Sequence of chain 1.C:
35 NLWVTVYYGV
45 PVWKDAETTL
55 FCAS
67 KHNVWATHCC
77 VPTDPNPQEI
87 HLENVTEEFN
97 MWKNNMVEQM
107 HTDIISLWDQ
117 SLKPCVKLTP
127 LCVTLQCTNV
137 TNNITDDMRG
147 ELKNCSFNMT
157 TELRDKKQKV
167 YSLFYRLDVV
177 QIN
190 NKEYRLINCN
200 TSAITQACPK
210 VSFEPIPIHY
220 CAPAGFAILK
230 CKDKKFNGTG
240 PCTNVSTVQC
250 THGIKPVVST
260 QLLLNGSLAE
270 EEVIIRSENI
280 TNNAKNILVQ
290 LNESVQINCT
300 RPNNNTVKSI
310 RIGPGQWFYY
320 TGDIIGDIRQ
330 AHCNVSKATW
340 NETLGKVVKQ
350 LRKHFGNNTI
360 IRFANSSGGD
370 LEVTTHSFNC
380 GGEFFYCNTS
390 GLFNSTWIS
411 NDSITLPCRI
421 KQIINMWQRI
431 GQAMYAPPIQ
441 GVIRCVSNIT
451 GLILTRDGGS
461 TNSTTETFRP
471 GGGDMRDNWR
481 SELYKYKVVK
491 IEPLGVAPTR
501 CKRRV

Binding-site contacts:
Ligand atom C7 contacts residue ASN303 of chain 1.C at 3.3 Å.
Ligand atom O7 contacts residue ASN303 of chain 1.C at 3.2 Å (h-bond).
Ligand atom C5 contacts residue ILE324 of chain 1.C at 4.1 Å (hydrophobic).
Ligand atom C4 contacts residue ASN303 of chain 1.C at 4.4 Å.
Ligand atom O7 contacts residue VAL442 of chain 1.C at 4.2 Å.
Ligand atom C1 contacts residue ASN303 of chain 1.C at 1.5 Å.
Ligand atom C8 contacts residue ASN303 of chain 1.C at 4.0 Å.
Ligand atom C6 contacts residue ILE324 of chain 1.C at 4.4 Å (hydrophobic).
Ligand atom C1 contacts residue ILE324 of chain 1.C at 3.7 Å (hydrophobic).
Ligand atom N2 contacts residue ASN303 of chain 1.C at 3.0 Å (h-bond).
Ligand atom C3 contacts residue ASN303 of chain 1.C at 3.9 Å.
Ligand atom C7 contacts residue VAL442 of chain 1.C at 4.2 Å (hydrophobic).
Ligand atom C5 contacts residue ASN303 of chain 1.C at 3.8 Å.
Ligand atom C8 contacts residue VAL442 of chain 1.C at 3.5 Å (hydrophobic).
Ligand atom O5 contacts residue ASN303 of chain 1.C at 2.5 Å (h-bond).
Ligand atom C2 contacts residue ASN303 of chain 1.C at 2.6 Å.
Ligand atom O5 contacts residue ILE324 of chain 1.C at 3.4 Å.
Ligand atom C8 contacts residue GLY441 of chain 1.C at 4.1 Å.

The small molecule below binds the protein below.
Small molecule (SMILES): CC(=O)N[C@@H]1[C@@H](O)[C@H](O)[C@@H](CO)O[C@H]1O